Sequence of chain 1.A:
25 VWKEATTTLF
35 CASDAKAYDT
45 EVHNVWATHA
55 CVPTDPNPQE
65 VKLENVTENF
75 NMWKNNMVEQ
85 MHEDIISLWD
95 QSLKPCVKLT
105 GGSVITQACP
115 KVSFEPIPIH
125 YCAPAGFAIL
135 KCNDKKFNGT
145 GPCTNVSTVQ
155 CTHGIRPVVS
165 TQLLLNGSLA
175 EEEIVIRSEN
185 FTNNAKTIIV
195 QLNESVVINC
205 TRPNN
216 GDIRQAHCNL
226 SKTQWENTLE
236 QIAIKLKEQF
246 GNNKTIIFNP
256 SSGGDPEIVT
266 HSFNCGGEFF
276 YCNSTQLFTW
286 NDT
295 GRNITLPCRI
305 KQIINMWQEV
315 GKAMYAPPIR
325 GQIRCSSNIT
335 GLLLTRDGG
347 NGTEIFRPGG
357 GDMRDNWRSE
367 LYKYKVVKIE

A small-molecule ligand and the protein it binds are described below.
Small molecule (SMILES): CC(=O)N[C@@H]1[C@@H](O)[C@H](O)[C@@H](CO)O[C@H]1O

Binding-site contacts:
Ligand atom C7 contacts residue ASN197 of chain 1.A at 3.2 Å.
Ligand atom O6 contacts residue GLN236 of chain 1.A at 3.0 Å (h-bond).
Ligand atom C8 contacts residue GLU198 of chain 1.A at 3.2 Å.
Ligand atom C2 contacts residue GLU198 of chain 1.A at 4.1 Å.
Ligand atom O6 contacts residue LYS240 of chain 1.A at 3.7 Å.
Ligand atom O7 contacts residue ASN197 of chain 1.A at 3.1 Å (h-bond).
Ligand atom N2 contacts residue ASN197 of chain 1.A at 2.8 Å (h-bond).
Ligand atom O5 contacts residue GLU177 of chain 1.A at 3.4 Å.
Ligand atom O5 contacts residue ILE178 of chain 1.A at 3.4 Å (h-bond).
Ligand atom C3 contacts residue ASN197 of chain 1.A at 3.8 Å.
Ligand atom O7 contacts residue GLU176 of chain 1.A at 3.8 Å.
Ligand atom C8 contacts residue ASN197 of chain 1.A at 4.4 Å.
Ligand atom C5 contacts residue GLU177 of chain 1.A at 4.4 Å.
Ligand atom C6 contacts residue LYS240 of chain 1.A at 3.9 Å.
Ligand atom C6 contacts residue GLU177 of chain 1.A at 3.7 Å.
Ligand atom C1 contacts residue GLU198 of chain 1.A at 4.3 Å.
Ligand atom O6 contacts residue ILE178 of chain 1.A at 4.0 Å.
Ligand atom C1 contacts residue GLU176 of chain 1.A at 3.9 Å.
Ligand atom C4 contacts residue ASN197 of chain 1.A at 4.2 Å.
Ligand atom C4 contacts residue GLN236 of chain 1.A at 4.2 Å.
Ligand atom C1 contacts residue ILE178 of chain 1.A at 4.5 Å (hydrophobic).
Ligand atom O5 contacts residue GLU176 of chain 1.A at 4.0 Å.
Ligand atom C5 contacts residue ASN197 of chain 1.A at 3.7 Å.
Ligand atom N2 contacts residue GLU198 of chain 1.A at 3.0 Å (salt-bridge).
Ligand atom C2 contacts residue ASN197 of chain 1.A at 2.4 Å.
Ligand atom C1 contacts residue GLU177 of chain 1.A at 4.3 Å.
Ligand atom C5 contacts residue ILE178 of chain 1.A at 4.2 Å (hydrophobic).
Ligand atom O5 contacts residue ASN197 of chain 1.A at 2.4 Å (h-bond).
Ligand atom C7 contacts residue GLU198 of chain 1.A at 3.5 Å.
Ligand atom C6 contacts residue GLN236 of chain 1.A at 3.9 Å.
Ligand atom C1 contacts residue ASN197 of chain 1.A at 1.4 Å.
Ligand atom C5 contacts residue GLN236 of chain 1.A at 4.0 Å.
Ligand atom C6 contacts residue ILE178 of chain 1.A at 3.7 Å (hydrophobic).
Ligand atom C2 contacts residue GLU176 of chain 1.A at 4.3 Å.
Ligand atom O4 contacts residue GLN236 of chain 1.A at 3.2 Å (h-bond).